The small molecule below binds the protein below.
Small molecule (SMILES): CC(=O)N[C@H]1[C@H](O[C@H]2[C@H](O)[C@@H](NC(C)=O)CO[C@@H]2CO)O[C@H](CO)[C@@H](O)[C@@H]1O

Binding-site contacts:
Ligand atom C4 contacts residue ASN280 of chain 55.E at 4.2 Å.
Ligand atom C8 contacts residue ARG324 of chain 55.E at 4.2 Å.
Ligand atom C5 contacts residue ASN280 of chain 55.E at 3.7 Å.
Ligand atom C3 contacts residue ASN280 of chain 55.E at 3.8 Å.
Ligand atom C7 contacts residue ASN280 of chain 55.E at 3.9 Å.
Ligand atom C2 contacts residue ASN280 of chain 55.E at 2.5 Å.
Ligand atom O5 contacts residue ASN280 of chain 55.E at 2.4 Å (h-bond).
Ligand atom C8 contacts residue GLY296 of chain 55.E at 4.4 Å.
Ligand atom C1 contacts residue ASN280 of chain 55.E at 1.4 Å.
Ligand atom N2 contacts residue ASN280 of chain 55.E at 2.9 Å (h-bond).
Ligand atom O7 contacts residue ASN280 of chain 55.E at 4.4 Å.

Sequence of chain 55.E:
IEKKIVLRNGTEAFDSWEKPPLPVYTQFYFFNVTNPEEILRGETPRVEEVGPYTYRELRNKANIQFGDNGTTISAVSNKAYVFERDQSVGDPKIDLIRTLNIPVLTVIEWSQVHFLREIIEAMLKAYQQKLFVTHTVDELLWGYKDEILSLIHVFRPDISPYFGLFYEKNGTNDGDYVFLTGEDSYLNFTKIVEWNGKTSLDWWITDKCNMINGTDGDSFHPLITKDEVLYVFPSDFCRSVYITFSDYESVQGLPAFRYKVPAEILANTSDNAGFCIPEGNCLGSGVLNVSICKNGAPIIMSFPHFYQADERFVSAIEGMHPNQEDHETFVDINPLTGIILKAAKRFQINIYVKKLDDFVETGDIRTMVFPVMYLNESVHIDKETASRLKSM